Binding-site contacts:
Ligand atom C8 contacts residue MET4954 of chain 1.B at 3.1 Å (hydrophobic).
Ligand atom N7 contacts residue THR4979 of chain 1.B at 3.9 Å.
Ligand atom N1 contacts residue HIS4983 of chain 1.B at 3.1 Å (h-bond).
Ligand atom C4 contacts residue MET4954 of chain 1.B at 3.8 Å (hydrophobic).
Ligand atom N7 contacts residue LYS4957 of chain 1.B at 3.6 Å (salt-bridge).
Ligand atom N1 contacts residue THR4979 of chain 1.B at 3.8 Å.
Ligand atom O2' contacts residue PHE4975 of chain 1.B at 3.7 Å.
Ligand atom O2' contacts residue THR4979 of chain 1.B at 4.2 Å.
Ligand atom N7 contacts residue PHE4959 of chain 1.B at 3.0 Å (h-bond).
Ligand atom C8 contacts residue CYS4958 of chain 1.B at 4.2 Å (hydrophobic).
Ligand atom O2' contacts residue MET4954 of chain 1.B at 4.2 Å.
Ligand atom N3 contacts residue THR4979 of chain 1.B at 4.3 Å.
Ligand atom C1' contacts residue MET4954 of chain 1.B at 3.7 Å (hydrophobic).
Ligand atom C4 contacts residue THR4979 of chain 1.B at 4.0 Å.
Ligand atom O4' contacts residue MET4954 of chain 1.B at 3.7 Å.
Ligand atom N7 contacts residue MET4954 of chain 1.B at 4.1 Å.
Ligand atom C6 contacts residue PHE4959 of chain 1.B at 3.8 Å (hydrophobic).
Ligand atom O5' contacts residue LYS4214 of chain 1.B at 3.5 Å (salt-bridge).
Ligand atom C8 contacts residue THR4979 of chain 1.B at 4.1 Å.
Ligand atom N3 contacts residue MET4954 of chain 1.B at 4.3 Å.
Ligand atom C6 contacts residue HIS4983 of chain 1.B at 3.4 Å.
Ligand atom C2 contacts residue THR4979 of chain 1.B at 3.8 Å.
Ligand atom N6 contacts residue CYS4958 of chain 1.B at 3.3 Å (h-bond).
Ligand atom C8 contacts residue PHE4975 of chain 1.B at 4.3 Å (hydrophobic).
Ligand atom N9 contacts residue MET4954 of chain 1.B at 3.6 Å.
Ligand atom C5 contacts residue THR4979 of chain 1.B at 4.0 Å.
Ligand atom C5 contacts residue PHE4959 of chain 1.B at 3.7 Å (hydrophobic).
Ligand atom C2 contacts residue ASN4984 of chain 1.B at 3.6 Å.
Ligand atom C6 contacts residue CYS4958 of chain 1.B at 4.2 Å (hydrophobic).
Ligand atom C2 contacts residue LEU4985 of chain 1.B at 3.9 Å (hydrophobic).
Ligand atom N6 contacts residue PHE4959 of chain 1.B at 3.4 Å (h-bond).
Ligand atom N7 contacts residue CYS4958 of chain 1.B at 3.4 Å.
Ligand atom N6 contacts residue HIS4983 of chain 1.B at 2.8 Å (h-bond).
Ligand atom C6 contacts residue THR4979 of chain 1.B at 4.3 Å.
Ligand atom C8 contacts residue LYS4957 of chain 1.B at 3.5 Å.
Ligand atom C8 contacts residue PHE4959 of chain 1.B at 4.0 Å (hydrophobic).
Ligand atom N1 contacts residue LEU4985 of chain 1.B at 3.6 Å.
Ligand atom N1 contacts residue ASN4984 of chain 1.B at 3.9 Å.
Ligand atom N6 contacts residue ILE4960 of chain 1.B at 3.6 Å.
Ligand atom C5 contacts residue MET4954 of chain 1.B at 4.0 Å (hydrophobic).

Sequence of chain 1.B:
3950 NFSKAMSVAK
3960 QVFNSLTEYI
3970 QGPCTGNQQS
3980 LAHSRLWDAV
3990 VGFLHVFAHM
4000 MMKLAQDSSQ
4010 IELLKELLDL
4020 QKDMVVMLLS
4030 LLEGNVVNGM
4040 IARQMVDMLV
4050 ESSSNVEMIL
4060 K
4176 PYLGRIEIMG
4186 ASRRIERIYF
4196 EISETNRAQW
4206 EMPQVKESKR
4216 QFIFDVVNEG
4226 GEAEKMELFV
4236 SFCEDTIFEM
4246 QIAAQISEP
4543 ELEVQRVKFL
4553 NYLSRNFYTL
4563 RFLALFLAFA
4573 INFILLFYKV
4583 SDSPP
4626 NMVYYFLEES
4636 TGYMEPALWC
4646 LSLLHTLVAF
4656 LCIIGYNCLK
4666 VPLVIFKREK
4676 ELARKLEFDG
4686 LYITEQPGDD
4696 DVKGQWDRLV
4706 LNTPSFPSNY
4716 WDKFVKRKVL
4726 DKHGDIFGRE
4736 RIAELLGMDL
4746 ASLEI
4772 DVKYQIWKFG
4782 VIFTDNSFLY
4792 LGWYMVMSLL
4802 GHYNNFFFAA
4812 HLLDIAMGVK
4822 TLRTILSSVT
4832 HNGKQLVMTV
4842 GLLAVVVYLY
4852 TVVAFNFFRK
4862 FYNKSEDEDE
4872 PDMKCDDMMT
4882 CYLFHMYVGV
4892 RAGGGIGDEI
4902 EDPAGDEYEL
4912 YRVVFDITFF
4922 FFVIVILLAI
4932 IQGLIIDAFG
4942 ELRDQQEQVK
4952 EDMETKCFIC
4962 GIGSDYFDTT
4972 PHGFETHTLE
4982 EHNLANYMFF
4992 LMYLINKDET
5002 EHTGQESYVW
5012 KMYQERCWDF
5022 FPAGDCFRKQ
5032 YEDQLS

A small-molecule ligand and the protein it binds are described below.
Small molecule (SMILES): Nc1ncnc2c1ncn2[C@@H]1O[C@H](CO)[C@@H](O)[C@H]1O